Sequence of chain 3.A:
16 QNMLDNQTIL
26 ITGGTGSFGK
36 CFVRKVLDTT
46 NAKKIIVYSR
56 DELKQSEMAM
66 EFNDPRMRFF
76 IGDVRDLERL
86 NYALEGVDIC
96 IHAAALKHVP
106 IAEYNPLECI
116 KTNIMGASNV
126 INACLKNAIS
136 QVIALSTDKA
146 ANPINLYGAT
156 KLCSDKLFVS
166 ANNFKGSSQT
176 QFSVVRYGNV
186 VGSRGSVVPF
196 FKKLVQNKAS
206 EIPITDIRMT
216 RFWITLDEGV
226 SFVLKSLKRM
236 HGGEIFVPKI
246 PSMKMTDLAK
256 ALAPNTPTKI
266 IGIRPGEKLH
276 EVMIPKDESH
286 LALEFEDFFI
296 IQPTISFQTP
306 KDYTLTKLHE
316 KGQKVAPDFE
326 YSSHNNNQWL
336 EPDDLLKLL

Binding-site contacts:
Ligand atom C4D contacts residue MET250 of chain 3.A at 3.8 Å (hydrophobic).
Ligand atom O3' contacts residue LYS102 of chain 3.A at 3.3 Å.
Ligand atom C3D contacts residue ARG216 of chain 3.A at 3.6 Å.
Ligand atom O6' contacts residue PRO105 of chain 3.A at 3.4 Å.
Ligand atom O2B contacts residue SER191 of chain 3.A at 3.4 Å.
Ligand atom C5 contacts residue ARG269 of chain 3.A at 3.7 Å.
Ligand atom O3A contacts residue ASN184 of chain 3.A at 3.7 Å.
Ligand atom O2' contacts residue SER188 of chain 3.A at 3.5 Å (h-bond).
Ligand atom C4D contacts residue VAL192 of chain 3.A at 3.8 Å (hydrophobic).
Ligand atom C6 contacts residue ARG269 of chain 3.A at 3.7 Å.
Ligand atom O4D contacts residue VAL192 of chain 3.A at 3.1 Å.
Ligand atom C6' contacts residue VAL104 of chain 3.A at 3.9 Å (hydrophobic).
Ligand atom O2' contacts residue ARG189 of chain 3.A at 3.5 Å (salt-bridge).
Ligand atom O3B contacts residue SER191 of chain 3.A at 3.5 Å.
Ligand atom O3' contacts residue ARG189 of chain 3.A at 3.8 Å.
Ligand atom O2B contacts residue ASN184 of chain 3.A at 3.0 Å (h-bond).
Ligand atom N3 contacts residue PRO208 of chain 3.A at 3.5 Å (h-bond).
Ligand atom O6' contacts residue ARG269 of chain 3.A at 3.8 Å.
Ligand atom PB contacts residue SER191 of chain 3.A at 3.6 Å.
Ligand atom O6' contacts residue VAL104 of chain 3.A at 3.8 Å.
Ligand atom O2 contacts residue PRO208 of chain 3.A at 3.6 Å (h-bond).
Ligand atom O1B contacts residue SER191 of chain 3.A at 3.0 Å.
Ligand atom C5D contacts residue ASN184 of chain 3.A at 3.9 Å.
Ligand atom O1B contacts residue VAL192 of chain 3.A at 2.8 Å (h-bond).
Ligand atom O2D contacts residue GLU272 of chain 3.A at 2.8 Å (salt-bridge).
Ligand atom O4' contacts residue LYS102 of chain 3.A at 3.3 Å (salt-bridge).
Ligand atom O5D contacts residue VAL192 of chain 3.A at 3.5 Å.
Ligand atom O3D contacts residue MET214 of chain 3.A at 3.0 Å.
Ligand atom O2' contacts residue SER191 of chain 3.A at 3.5 Å (h-bond).
Ligand atom O2D contacts residue THR210 of chain 3.A at 2.6 Å (h-bond).
Ligand atom PA contacts residue ARG269 of chain 3.A at 3.2 Å.
Ligand atom O2' contacts residue GLY190 of chain 3.A at 3.8 Å.
Ligand atom O2A contacts residue ARG269 of chain 3.A at 2.6 Å (salt-bridge).
Ligand atom C5D contacts residue VAL192 of chain 3.A at 3.6 Å (hydrophobic).
Ligand atom C2D contacts residue GLU272 of chain 3.A at 3.7 Å.
Ligand atom O3D contacts residue ARG216 of chain 3.A at 3.1 Å (salt-bridge).
Ligand atom O1A contacts residue ARG269 of chain 3.A at 2.8 Å (salt-bridge).
Ligand atom O4D contacts residue MET250 of chain 3.A at 3.1 Å.
Ligand atom O4' contacts residue HIS103 of chain 3.A at 3.6 Å.
Ligand atom O2D contacts residue MET214 of chain 3.A at 3.5 Å.

A small-molecule ligand and the protein it binds are described below.
Small molecule (SMILES): O=c1ccn([C@@H]2O[C@H](CO[P](=O)(O)O[P](=O)(O)O[C@H]3O[C@H](CO)[C@H](O)[C@H](O)[C@H]3O)[C@@H](O)[C@H]2O)c(=O)[nH]1